This protein binds this small molecule.
Small molecule (SMILES): CC(=O)N[C@@H]1[C@@H](O)[C@H](O)[C@@H](CO)O[C@H]1O

Sequence of chain 1.E:
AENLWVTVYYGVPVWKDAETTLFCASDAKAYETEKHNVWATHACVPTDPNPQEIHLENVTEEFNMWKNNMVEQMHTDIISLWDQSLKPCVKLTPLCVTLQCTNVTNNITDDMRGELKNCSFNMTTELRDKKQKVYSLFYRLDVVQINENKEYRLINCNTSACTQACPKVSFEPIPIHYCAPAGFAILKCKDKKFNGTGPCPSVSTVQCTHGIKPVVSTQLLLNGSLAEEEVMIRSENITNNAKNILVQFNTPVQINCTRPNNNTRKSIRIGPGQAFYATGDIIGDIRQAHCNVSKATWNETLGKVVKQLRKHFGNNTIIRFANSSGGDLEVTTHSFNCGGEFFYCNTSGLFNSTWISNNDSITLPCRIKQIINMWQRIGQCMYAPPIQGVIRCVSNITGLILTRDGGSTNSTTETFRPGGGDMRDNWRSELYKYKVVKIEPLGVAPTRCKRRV

Binding-site contacts:
Ligand atom C7 contacts residue ASN361 of chain 1.E at 3.3 Å.
Ligand atom O7 contacts residue ASN361 of chain 1.E at 3.2 Å (h-bond).
Ligand atom C8 contacts residue ASN361 of chain 1.E at 4.4 Å.
Ligand atom C1 contacts residue ASN361 of chain 1.E at 1.4 Å.
Ligand atom C8 contacts residue NAG2 of chain 1.Z at 3.9 Å.
Ligand atom C8 contacts residue NAG1 of chain 1.Z at 4.1 Å.
Ligand atom C5 contacts residue ASN361 of chain 1.E at 3.6 Å.
Ligand atom O5 contacts residue ASN361 of chain 1.E at 2.4 Å (h-bond).
Ligand atom C2 contacts residue ASN361 of chain 1.E at 2.4 Å.
Ligand atom C4 contacts residue ASN361 of chain 1.E at 4.2 Å.
Ligand atom N2 contacts residue ASN361 of chain 1.E at 2.9 Å (h-bond).
Ligand atom C3 contacts residue ASN361 of chain 1.E at 3.8 Å.